Sequence of chain 1.A:
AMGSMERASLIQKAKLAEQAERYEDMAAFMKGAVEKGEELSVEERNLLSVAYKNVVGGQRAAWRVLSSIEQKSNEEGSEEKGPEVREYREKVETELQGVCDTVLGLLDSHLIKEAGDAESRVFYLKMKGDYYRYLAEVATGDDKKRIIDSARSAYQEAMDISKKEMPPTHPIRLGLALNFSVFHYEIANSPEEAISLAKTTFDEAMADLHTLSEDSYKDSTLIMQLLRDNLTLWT

Binding-site contacts:
Ligand atom O contacts residue LEU178 of chain 1.A at 3.6 Å.
Ligand atom O contacts residue LYS53 of chain 1.A at 2.8 Å (salt-bridge).
Ligand atom O1P contacts residue LYS53 of chain 1.A at 2.8 Å (salt-bridge).
Ligand atom CA contacts residue LEU233 of chain 1.A at 3.6 Å (hydrophobic).
Ligand atom O contacts residue VAL182 of chain 1.A at 3.3 Å.
Ligand atom CG1 contacts residue GLY175 of chain 1.A at 3.4 Å.
Ligand atom C contacts residue LYS53 of chain 1.A at 3.2 Å.
Ligand atom C contacts residue ASN230 of chain 1.A at 3.6 Å.
Ligand atom NH2 contacts residue VAL182 of chain 1.A at 3.5 Å.
Ligand atom CB contacts residue ASN179 of chain 1.A at 3.3 Å.
Ligand atom O contacts residue ASN230 of chain 1.A at 3.0 Å (h-bond).
Ligand atom NH2 contacts residue ARG60 of chain 1.A at 3.6 Å (salt-bridge).
Ligand atom O contacts residue CX71 of chain 1.C at 3.2 Å (h-bond).
Ligand atom NH2 contacts residue ARG64 of chain 1.A at 3.4 Å (salt-bridge).
Ligand atom OXT contacts residue LYS53 of chain 1.A at 3.5 Å (salt-bridge).
Ligand atom N contacts residue ASN230 of chain 1.A at 2.8 Å (h-bond).
Ligand atom O2P contacts residue ARG60 of chain 1.A at 2.9 Å (salt-bridge).
Ligand atom CZ contacts residue ARG64 of chain 1.A at 3.5 Å.
Ligand atom NH2 contacts residue GLU186 of chain 1.A at 3.0 Å (salt-bridge).
Ligand atom O contacts residue LYS126 of chain 1.A at 2.9 Å (salt-bridge).
Ligand atom O1P contacts residue TYR134 of chain 1.A at 2.6 Å (h-bond).
Ligand atom CD contacts residue GLU186 of chain 1.A at 3.5 Å.
Ligand atom N contacts residue LEU233 of chain 1.A at 3.6 Å.
Ligand atom CE contacts residue ASP229 of chain 1.A at 3.3 Å.
Ligand atom O1P contacts residue ARG133 of chain 1.A at 2.9 Å (salt-bridge).
Ligand atom CA contacts residue ASN179 of chain 1.A at 3.4 Å.
Ligand atom CA contacts residue LEU178 of chain 1.A at 3.6 Å (hydrophobic).
Ligand atom CZ contacts residue GLU186 of chain 1.A at 3.6 Å.
Ligand atom NE contacts residue GLU186 of chain 1.A at 2.8 Å (salt-bridge).
Ligand atom N contacts residue ASN179 of chain 1.A at 3.0 Å (h-bond).
Ligand atom CA contacts residue ASN230 of chain 1.A at 3.4 Å.
Ligand atom C contacts residue CX71 of chain 1.C at 3.2 Å.
Ligand atom CB contacts residue ASN230 of chain 1.A at 3.6 Å.
Ligand atom O contacts residue ASN179 of chain 1.A at 2.9 Å (h-bond).
Ligand atom CG1 contacts residue CX71 of chain 1.C at 3.5 Å.
Ligand atom NH1 contacts residue ARG64 of chain 1.A at 3.6 Å (salt-bridge).
Ligand atom O3P contacts residue ARG60 of chain 1.A at 3.0 Å (salt-bridge).
Ligand atom OXT contacts residue CX71 of chain 1.C at 2.9 Å (h-bond).
Ligand atom O3P contacts residue ARG133 of chain 1.A at 2.9 Å (salt-bridge).
Ligand atom NE contacts residue ARG64 of chain 1.A at 3.6 Å (salt-bridge).

This protein binds this small molecule.
Small molecule (SMILES): CC(C)[C@H](NC(=O)[C@H](COP(=O)(O)O)NC(=O)[C@H](CCCCN)NC(=O)[C@H](CCCN=C(N)N)NC(=O)[C@H](CCCN=C(N)N)NC(=O)[C@H](C)N)C(=O)O